This protein binds this small molecule.
Small molecule (SMILES): COc1ccc(C(F)(F)F)cc1-c1ccc(CN)cc1Cl

Binding-site contacts:
Ligand atom C12 contacts residue PHE120 of chain 1.A at 3.4 Å (hydrophobic).
Ligand atom F1 contacts residue MET136 of chain 1.A at 3.0 Å.
Ligand atom C2 contacts residue MET220 of chain 1.A at 3.3 Å (hydrophobic).
Ligand atom F2 contacts residue TYR135 of chain 1.A at 3.5 Å.
Ligand atom C3 contacts residue MET224 of chain 1.A at 3.7 Å (hydrophobic).
Ligand atom C14 contacts residue MET136 of chain 1.A at 4.0 Å (hydrophobic).
Ligand atom C11 contacts residue LEU123 of chain 1.A at 3.9 Å (hydrophobic).
Ligand atom C13 contacts residue PHE120 of chain 1.A at 4.0 Å (hydrophobic).
Ligand atom C contacts residue PRO158 of chain 1.A at 3.6 Å (hydrophobic).
Ligand atom C10 contacts residue PHE120 of chain 1.A at 4.0 Å (hydrophobic).
Ligand atom C3 contacts residue MET220 of chain 1.A at 3.9 Å (hydrophobic).
Ligand atom N contacts residue MET162 of chain 1.A at 3.4 Å.
Ligand atom C10 contacts residue VAL161 of chain 1.A at 3.8 Å (hydrophobic).
Ligand atom C8 contacts residue VAL161 of chain 1.A at 4.1 Å (hydrophobic).
Ligand atom C2 contacts residue MET224 of chain 1.A at 3.6 Å (hydrophobic).
Ligand atom C9 contacts residue VAL161 of chain 1.A at 3.1 Å (hydrophobic).
Ligand atom F contacts residue MET136 of chain 1.A at 3.6 Å.
Ligand atom C11 contacts residue PRO158 of chain 1.A at 3.7 Å (hydrophobic).
Ligand atom C11 contacts residue VAL161 of chain 1.A at 3.8 Å (hydrophobic).
Ligand atom C8 contacts residue MET220 of chain 1.A at 4.0 Å (hydrophobic).
Ligand atom F contacts residue TYR135 of chain 1.A at 3.5 Å.
Ligand atom C6 contacts residue MET220 of chain 1.A at 3.9 Å (hydrophobic).
Ligand atom CL contacts residue LEU123 of chain 1.A at 3.9 Å.
Ligand atom C8 contacts residue PRO158 of chain 1.A at 3.9 Å (hydrophobic).
Ligand atom N contacts residue VAL161 of chain 1.A at 3.1 Å (h-bond).
Ligand atom C contacts residue MET220 of chain 1.A at 4.0 Å (hydrophobic).
Ligand atom CL contacts residue TYR124 of chain 1.A at 3.5 Å.
Ligand atom C10 contacts residue LEU123 of chain 1.A at 3.8 Å (hydrophobic).
Ligand atom F contacts residue ILE139 of chain 1.A at 3.4 Å.
Ligand atom F2 contacts residue LEU127 of chain 1.A at 3.7 Å.
Ligand atom C9 contacts residue PRO158 of chain 1.A at 3.2 Å (hydrophobic).
Ligand atom N contacts residue PRO158 of chain 1.A at 2.9 Å (h-bond).
Ligand atom C1 contacts residue MET220 of chain 1.A at 3.7 Å (hydrophobic).
Ligand atom CL contacts residue PHE120 of chain 1.A at 3.9 Å.
Ligand atom C contacts residue TYR124 of chain 1.A at 4.0 Å (hydrophobic).
Ligand atom C12 contacts residue LEU123 of chain 1.A at 3.6 Å (hydrophobic).
Ligand atom C10 contacts residue PRO158 of chain 1.A at 3.7 Å (hydrophobic).
Ligand atom F2 contacts residue ILE132 of chain 1.A at 3.7 Å.
Ligand atom O contacts residue PRO158 of chain 1.A at 3.3 Å.
Ligand atom F1 contacts residue ILE132 of chain 1.A at 3.4 Å.

Sequence of chain 1.A:
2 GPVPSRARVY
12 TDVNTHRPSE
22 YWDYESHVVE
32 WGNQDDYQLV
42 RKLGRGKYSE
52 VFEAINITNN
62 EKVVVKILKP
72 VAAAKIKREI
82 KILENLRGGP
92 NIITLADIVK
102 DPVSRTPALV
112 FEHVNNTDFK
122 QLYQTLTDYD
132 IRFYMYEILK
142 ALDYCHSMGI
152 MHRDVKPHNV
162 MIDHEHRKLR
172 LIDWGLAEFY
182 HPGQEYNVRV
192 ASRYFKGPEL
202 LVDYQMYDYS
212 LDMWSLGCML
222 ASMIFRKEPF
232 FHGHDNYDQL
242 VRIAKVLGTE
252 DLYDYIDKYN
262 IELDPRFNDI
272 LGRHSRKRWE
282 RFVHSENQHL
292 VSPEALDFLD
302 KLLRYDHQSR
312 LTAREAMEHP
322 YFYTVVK